Sequence of chain 5.B:
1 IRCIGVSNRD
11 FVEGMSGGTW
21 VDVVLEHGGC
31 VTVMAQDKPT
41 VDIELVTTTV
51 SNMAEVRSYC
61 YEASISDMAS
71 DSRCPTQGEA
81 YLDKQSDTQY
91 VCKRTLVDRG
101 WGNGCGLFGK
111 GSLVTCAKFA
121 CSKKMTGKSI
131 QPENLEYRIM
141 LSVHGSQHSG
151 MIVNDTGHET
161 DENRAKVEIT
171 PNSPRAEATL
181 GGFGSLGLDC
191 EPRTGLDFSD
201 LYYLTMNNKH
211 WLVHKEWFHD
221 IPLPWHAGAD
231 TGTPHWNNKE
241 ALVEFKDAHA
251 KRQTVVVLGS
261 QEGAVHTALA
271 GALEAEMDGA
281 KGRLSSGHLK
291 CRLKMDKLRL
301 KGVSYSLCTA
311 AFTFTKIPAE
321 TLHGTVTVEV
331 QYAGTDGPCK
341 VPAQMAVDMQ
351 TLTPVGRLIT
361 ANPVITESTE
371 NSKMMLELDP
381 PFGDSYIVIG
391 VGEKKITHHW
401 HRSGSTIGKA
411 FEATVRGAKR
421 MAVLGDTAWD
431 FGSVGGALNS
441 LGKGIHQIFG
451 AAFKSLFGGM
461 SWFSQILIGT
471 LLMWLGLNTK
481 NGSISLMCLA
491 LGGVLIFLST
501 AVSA

Binding-site contacts:
Ligand atom O7 contacts residue ASN154 of chain 5.B at 4.3 Å.
Ligand atom C1 contacts residue MET151 of chain 5.B at 4.2 Å (hydrophobic).
Ligand atom C2 contacts residue MET151 of chain 5.B at 4.0 Å (hydrophobic).
Ligand atom N2 contacts residue ASN154 of chain 5.B at 2.9 Å.
Ligand atom C5 contacts residue MET151 of chain 5.B at 4.1 Å (hydrophobic).
Ligand atom C2 contacts residue ASN154 of chain 5.B at 2.5 Å.
Ligand atom O3 contacts residue MET151 of chain 5.B at 4.2 Å.
Ligand atom O5 contacts residue MET151 of chain 5.B at 3.7 Å.
Ligand atom C3 contacts residue MET151 of chain 5.B at 4.1 Å (hydrophobic).
Ligand atom C5 contacts residue ASN154 of chain 5.B at 3.7 Å.
Ligand atom C7 contacts residue ASN154 of chain 5.B at 3.4 Å.
Ligand atom C4 contacts residue ASN154 of chain 5.B at 4.2 Å.
Ligand atom C3 contacts residue ASN154 of chain 5.B at 3.9 Å.
Ligand atom C1 contacts residue ASN154 of chain 5.B at 1.4 Å.
Ligand atom O5 contacts residue ASN154 of chain 5.B at 2.4 Å (h-bond).
Ligand atom O4 contacts residue MET151 of chain 5.B at 4.4 Å.
Ligand atom C8 contacts residue ASN154 of chain 5.B at 3.0 Å.
Ligand atom C4 contacts residue MET151 of chain 5.B at 3.5 Å (hydrophobic).

The protein below binds the small molecule below.
Small molecule (SMILES): CC(=O)N[C@@H]1[C@@H](O)[C@H](O)[C@@H](CO)O[C@H]1O